Sequence of chain 1.A:
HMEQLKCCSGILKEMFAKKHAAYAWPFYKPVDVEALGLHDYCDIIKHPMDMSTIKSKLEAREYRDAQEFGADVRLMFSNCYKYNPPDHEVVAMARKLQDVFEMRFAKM

This small molecule binds to this protein.
Small molecule (SMILES): Cn1cc(-c2cc(NS(C)(=O)=O)ccc2Oc2ccccc2)c2cc[nH]c2c1=O

Binding-site contacts:
Ligand atom C19 contacts residue ASN85 of chain 1.A at 3.7 Å.
Ligand atom C3 contacts residue HIS89 of chain 1.A at 3.7 Å.
Ligand atom O25 contacts residue CYS81 of chain 1.A at 3.8 Å.
Ligand atom N23 contacts residue VAL32 of chain 1.A at 3.9 Å.
Ligand atom C12 contacts residue LEU37 of chain 1.A at 3.8 Å (hydrophobic).
Ligand atom O26 contacts residue PRO31 of chain 1.A at 3.7 Å.
Ligand atom O26 contacts residue LYS30 of chain 1.A at 3.3 Å.
Ligand atom C21 contacts residue PRO27 of chain 1.A at 3.4 Å (hydrophobic).
Ligand atom O27 contacts residue VAL32 of chain 1.A at 3.5 Å.
Ligand atom O27 contacts residue LEU37 of chain 1.A at 3.3 Å.
Ligand atom C7 contacts residue TRP26 of chain 1.A at 3.7 Å (hydrophobic).
Ligand atom C17 contacts residue PRO27 of chain 1.A at 3.8 Å (hydrophobic).
Ligand atom C2 contacts residue MET94 of chain 1.A at 3.6 Å (hydrophobic).
Ligand atom C21 contacts residue PRO31 of chain 1.A at 3.6 Å (hydrophobic).
Ligand atom S29 contacts residue PRO31 of chain 1.A at 3.8 Å.
Ligand atom C7 contacts residue LEU37 of chain 1.A at 3.8 Å (hydrophobic).
Ligand atom N23 contacts residue VAL91 of chain 1.A at 3.8 Å.
Ligand atom O27 contacts residue ASP33 of chain 1.A at 2.9 Å (salt-bridge).
Ligand atom C4 contacts residue LEU37 of chain 1.A at 3.8 Å (hydrophobic).
Ligand atom C20 contacts residue PHE28 of chain 1.A at 3.6 Å (hydrophobic).
Ligand atom C16 contacts residue VAL91 of chain 1.A at 3.9 Å (hydrophobic).
Ligand atom C2 contacts residue TRP26 of chain 1.A at 3.7 Å (hydrophobic).
Ligand atom C17 contacts residue VAL91 of chain 1.A at 3.9 Å (hydrophobic).
Ligand atom C21 contacts residue LYS30 of chain 1.A at 3.4 Å.
Ligand atom O27 contacts residue PRO31 of chain 1.A at 3.6 Å (h-bond).
Ligand atom C20 contacts residue PRO27 of chain 1.A at 3.9 Å (hydrophobic).
Ligand atom C5 contacts residue PRO27 of chain 1.A at 3.8 Å (hydrophobic).
Ligand atom C19 contacts residue VAL91 of chain 1.A at 3.9 Å (hydrophobic).
Ligand atom C1 contacts residue MET94 of chain 1.A at 3.8 Å (hydrophobic).
Ligand atom C10 contacts residue ASN85 of chain 1.A at 3.6 Å.
Ligand atom C6 contacts residue HIS89 of chain 1.A at 3.6 Å.
Ligand atom C4 contacts residue TRP26 of chain 1.A at 3.5 Å (hydrophobic).
Ligand atom C5 contacts residue VAL91 of chain 1.A at 3.9 Å (hydrophobic).
Ligand atom C9 contacts residue LEU37 of chain 1.A at 3.6 Å (hydrophobic).
Ligand atom O25 contacts residue ASN85 of chain 1.A at 2.8 Å (h-bond).
Ligand atom C20 contacts residue VAL32 of chain 1.A at 3.8 Å (hydrophobic).
Ligand atom N22 contacts residue ASN85 of chain 1.A at 2.8 Å (h-bond).
Ligand atom C2 contacts residue PRO27 of chain 1.A at 3.8 Å (hydrophobic).
Ligand atom C5 contacts residue TRP26 of chain 1.A at 3.6 Å (hydrophobic).
Ligand atom C10 contacts residue LEU39 of chain 1.A at 3.6 Å (hydrophobic).